Binding-site contacts:
Ligand atom C6' contacts residue PHE186 of chain 1.A at 3.1 Å (hydrophobic).
Ligand atom O4' contacts residue SER132 of chain 1.A at 2.6 Å (h-bond).
Ligand atom O4 contacts residue PHE226 of chain 1.A at 3.3 Å.
Ligand atom C2C contacts residue ARG300 of chain 1.A at 3.5 Å.
Ligand atom PA contacts residue ARG300 of chain 1.A at 3.5 Å.
Ligand atom O3C contacts residue GLY237 of chain 1.A at 3.4 Å.
Ligand atom O3A contacts residue ASN187 of chain 1.A at 3.2 Å (h-bond).
Ligand atom C2' contacts residue NAD1 of chain 1.E at 3.3 Å.
Ligand atom N1 contacts residue PHE226 of chain 1.A at 3.6 Å.
Ligand atom O1A contacts residue LEU208 of chain 1.A at 2.9 Å (h-bond).
Ligand atom O4 contacts residue ASN224 of chain 1.A at 3.6 Å.
Ligand atom C5 contacts residue PHE226 of chain 1.A at 3.4 Å (hydrophobic).
Ligand atom O2B contacts residue ARG239 of chain 1.A at 2.7 Å (salt-bridge).
Ligand atom O6' contacts residue ASN187 of chain 1.A at 2.7 Å (h-bond).
Ligand atom N3 contacts residue ASN224 of chain 1.A at 2.9 Å (h-bond).
Ligand atom O2B contacts residue ASN187 of chain 1.A at 3.0 Å (h-bond).
Ligand atom C6' contacts residue ASN187 of chain 1.A at 3.5 Å.
Ligand atom N3 contacts residue PHE226 of chain 1.A at 3.4 Å.
Ligand atom C5 contacts residue LEU208 of chain 1.A at 3.5 Å (hydrophobic).
Ligand atom O2 contacts residue ASN224 of chain 1.A at 3.6 Å (h-bond).
Ligand atom O1A contacts residue ASN207 of chain 1.A at 3.2 Å.
Ligand atom O1B contacts residue ARG300 of chain 1.A at 3.1 Å (salt-bridge).
Ligand atom C2C contacts residue ASP303 of chain 1.A at 3.5 Å.
Ligand atom O2C contacts residue ASP303 of chain 1.A at 2.5 Å (salt-bridge).
Ligand atom O2A contacts residue ASN206 of chain 1.A at 3.6 Å.
Ligand atom O3B contacts residue ASN187 of chain 1.A at 3.6 Å.
Ligand atom O4' contacts residue THR134 of chain 1.A at 2.9 Å.
Ligand atom C4 contacts residue PHE226 of chain 1.A at 3.2 Å (hydrophobic).
Ligand atom C5C contacts residue TYR241 of chain 1.A at 3.4 Å (hydrophobic).
Ligand atom PB contacts residue ASN187 of chain 1.A at 3.5 Å.
Ligand atom C4' contacts residue NAD1 of chain 1.E at 3.4 Å.
Ligand atom C1' contacts residue ASN187 of chain 1.A at 3.1 Å.
Ligand atom C2 contacts residue PHE226 of chain 1.A at 3.5 Å (hydrophobic).
Ligand atom O5' contacts residue ASN187 of chain 1.A at 2.9 Å (h-bond).
Ligand atom O2 contacts residue VAL225 of chain 1.A at 3.4 Å.
Ligand atom O5C contacts residue ARG300 of chain 1.A at 3.2 Å (salt-bridge).
Ligand atom O2 contacts residue PHE226 of chain 1.A at 2.8 Å (h-bond).
Ligand atom O2A contacts residue ARG300 of chain 1.A at 2.7 Å (salt-bridge).
Ligand atom O4C contacts residue VAL277 of chain 1.A at 3.5 Å.
Ligand atom O3C contacts residue ARG239 of chain 1.A at 3.6 Å.

The small molecule below binds the protein below.
Small molecule (SMILES): O=c1ccn([C@@H]2O[C@H](CO[P](=O)(O)O[P](=O)(O)O[C@H]3O[C@H](CO)[C@@H](O)[C@H](O)[C@H]3O)[C@@H](O)[C@H]2O)c(=O)[nH]1

Sequence of chain 1.A:
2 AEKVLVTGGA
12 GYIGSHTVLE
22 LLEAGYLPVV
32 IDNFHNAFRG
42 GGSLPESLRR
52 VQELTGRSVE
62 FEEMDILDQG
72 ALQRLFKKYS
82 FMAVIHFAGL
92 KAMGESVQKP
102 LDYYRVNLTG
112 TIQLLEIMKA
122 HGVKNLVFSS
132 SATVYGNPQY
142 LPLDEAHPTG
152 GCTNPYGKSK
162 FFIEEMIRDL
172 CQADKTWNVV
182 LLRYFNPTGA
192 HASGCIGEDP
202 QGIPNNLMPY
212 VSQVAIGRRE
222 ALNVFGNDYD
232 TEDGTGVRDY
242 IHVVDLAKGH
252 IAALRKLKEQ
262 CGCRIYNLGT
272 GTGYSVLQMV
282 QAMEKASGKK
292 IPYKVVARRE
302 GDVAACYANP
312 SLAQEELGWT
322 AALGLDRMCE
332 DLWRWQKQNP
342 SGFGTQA